Sequence of chain 2.B:
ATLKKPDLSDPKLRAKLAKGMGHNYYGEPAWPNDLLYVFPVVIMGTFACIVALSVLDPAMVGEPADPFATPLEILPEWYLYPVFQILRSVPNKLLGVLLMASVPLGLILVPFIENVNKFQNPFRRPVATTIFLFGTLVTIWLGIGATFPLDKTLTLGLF

Sequence of chain 2.D:
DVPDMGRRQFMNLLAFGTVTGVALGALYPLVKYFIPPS

Sequence of chain 2.C:
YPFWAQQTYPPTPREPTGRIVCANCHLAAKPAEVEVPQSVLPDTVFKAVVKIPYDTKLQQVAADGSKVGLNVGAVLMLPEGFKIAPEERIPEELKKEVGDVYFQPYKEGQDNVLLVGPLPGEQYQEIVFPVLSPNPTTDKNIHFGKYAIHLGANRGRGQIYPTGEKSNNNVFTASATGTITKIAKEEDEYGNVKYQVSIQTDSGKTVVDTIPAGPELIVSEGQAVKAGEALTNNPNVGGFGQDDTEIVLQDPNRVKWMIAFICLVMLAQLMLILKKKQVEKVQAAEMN

Binding-site contacts:
Ligand atom O9 contacts residue TYR38 of chain 2.B at 4.4 Å.
Ligand atom O4 contacts residue UMQ1 of chain 2.P at 2.3 Å (h-bond).
Ligand atom O4 contacts residue PRO33 of chain 2.B at 3.7 Å.
Ligand atom O8 contacts residue ARG16 of chain 2.D at 3.4 Å (salt-bridge).
Ligand atom O9 contacts residue ARG16 of chain 2.D at 4.4 Å.
Ligand atom C4 contacts residue PRO33 of chain 2.B at 3.7 Å (hydrophobic).
Ligand atom O8 contacts residue LYS275 of chain 2.C at 4.4 Å.
Ligand atom C2 contacts residue LEU37 of chain 2.B at 4.3 Å (hydrophobic).
Ligand atom O7 contacts residue VAL279 of chain 2.C at 3.7 Å.
Ligand atom O9 contacts residue ASN20 of chain 2.D at 3.3 Å (h-bond).
Ligand atom O7 contacts residue LYS275 of chain 2.C at 3.1 Å (salt-bridge).
Ligand atom O3 contacts residue PRO33 of chain 2.B at 4.1 Å.
Ligand atom C24 contacts residue ASN20 of chain 2.D at 3.9 Å.
Ligand atom O5 contacts residue TYR38 of chain 2.B at 3.5 Å (h-bond).
Ligand atom S contacts residue LYS275 of chain 2.C at 3.9 Å.
Ligand atom O7 contacts residue GLN278 of chain 2.C at 4.2 Å.
Ligand atom C2 contacts residue UMQ1 of chain 2.P at 4.0 Å.
Ligand atom C3 contacts residue TRP32 of chain 2.B at 4.1 Å (hydrophobic).
Ligand atom C23 contacts residue ASN20 of chain 2.D at 3.8 Å.
Ligand atom C2 contacts residue TRP32 of chain 2.B at 4.1 Å (hydrophobic).
Ligand atom S contacts residue ARG16 of chain 2.D at 4.0 Å.
Ligand atom O2 contacts residue TRP32 of chain 2.B at 4.1 Å.
Ligand atom C3 contacts residue UMQ1 of chain 2.P at 3.5 Å.
Ligand atom O7 contacts residue ARG16 of chain 2.D at 3.7 Å.
Ligand atom C4 contacts residue UMQ1 of chain 2.P at 3.6 Å.
Ligand atom O9 contacts residue LYS275 of chain 2.C at 3.2 Å (salt-bridge).
Ligand atom O3 contacts residue UMQ1 of chain 2.P at 3.6 Å.
Ligand atom O48 contacts residue ASN20 of chain 2.D at 3.5 Å (h-bond).
Ligand atom C5 contacts residue TYR38 of chain 2.B at 3.5 Å (hydrophobic).
Ligand atom C24 contacts residue PHE24 of chain 2.D at 3.3 Å (hydrophobic).
Ligand atom O3 contacts residue TRP32 of chain 2.B at 2.9 Å (h-bond).
Ligand atom O7 contacts residue TYR38 of chain 2.B at 4.3 Å.
Ligand atom O5 contacts residue LEU37 of chain 2.B at 4.1 Å.
Ligand atom C4 contacts residue TYR38 of chain 2.B at 4.3 Å (hydrophobic).
Ligand atom O2 contacts residue UMQ1 of chain 2.P at 3.4 Å.

This small molecule binds to this protein.
Small molecule (SMILES): CC(=O)OC[C@@H](O)CO[C@@H]1O[C@H](CS(=O)(=O)O)[C@@H](O)[C@H](O)[C@H]1O